Binding-site contacts:
Ligand atom C4 contacts residue ASN154 of chain 5.A at 4.3 Å.
Ligand atom N2 contacts residue ASN154 of chain 5.A at 2.9 Å (h-bond).
Ligand atom O5 contacts residue THR156 of chain 5.A at 3.9 Å.
Ligand atom C2 contacts residue THR156 of chain 5.A at 4.2 Å.
Ligand atom C2 contacts residue ASN154 of chain 5.A at 2.5 Å.
Ligand atom C5 contacts residue THR156 of chain 5.A at 4.1 Å.
Ligand atom C6 contacts residue MET151 of chain 5.A at 4.0 Å (hydrophobic).
Ligand atom C1 contacts residue THR156 of chain 5.A at 3.2 Å.
Ligand atom C8 contacts residue ASN154 of chain 5.A at 2.8 Å.
Ligand atom O6 contacts residue MET151 of chain 5.A at 4.0 Å.
Ligand atom O5 contacts residue ASN154 of chain 5.A at 2.3 Å (h-bond).
Ligand atom C3 contacts residue ASN154 of chain 5.A at 3.8 Å.
Ligand atom C1 contacts residue ASN154 of chain 5.A at 1.4 Å.
Ligand atom C5 contacts residue ASN154 of chain 5.A at 3.7 Å.
Ligand atom O7 contacts residue ASN154 of chain 5.A at 4.3 Å.
Ligand atom C7 contacts residue ASN154 of chain 5.A at 3.3 Å.
Ligand atom C3 contacts residue THR156 of chain 5.A at 4.5 Å.
Ligand atom O5 contacts residue MET151 of chain 5.A at 3.9 Å.
Ligand atom N2 contacts residue THR156 of chain 5.A at 4.3 Å.

Sequence of chain 5.A:
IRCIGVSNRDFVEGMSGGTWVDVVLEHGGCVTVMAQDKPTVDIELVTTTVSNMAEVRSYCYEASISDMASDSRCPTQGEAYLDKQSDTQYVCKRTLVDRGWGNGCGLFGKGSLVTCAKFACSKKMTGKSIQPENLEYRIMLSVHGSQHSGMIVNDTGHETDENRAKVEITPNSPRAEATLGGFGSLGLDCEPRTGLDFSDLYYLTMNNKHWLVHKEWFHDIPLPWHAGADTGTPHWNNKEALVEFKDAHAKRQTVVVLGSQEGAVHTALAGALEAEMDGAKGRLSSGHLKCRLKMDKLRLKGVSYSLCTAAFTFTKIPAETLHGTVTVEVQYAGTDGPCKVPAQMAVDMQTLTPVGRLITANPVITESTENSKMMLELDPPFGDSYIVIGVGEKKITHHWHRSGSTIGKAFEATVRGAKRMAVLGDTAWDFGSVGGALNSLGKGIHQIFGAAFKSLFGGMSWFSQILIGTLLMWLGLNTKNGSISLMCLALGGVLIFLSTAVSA

This protein binds this small molecule.
Small molecule (SMILES): CC(=O)N[C@@H]1[C@@H](O)[C@H](O)[C@@H](CO)O[C@H]1O